A protein and the small-molecule ligand that binds it are described below.
Small molecule (SMILES): CC(=O)N[C@@H]1[C@@H](O)[C@H](O)[C@@H](CO)O[C@H]1O

Sequence of chain 1.C:
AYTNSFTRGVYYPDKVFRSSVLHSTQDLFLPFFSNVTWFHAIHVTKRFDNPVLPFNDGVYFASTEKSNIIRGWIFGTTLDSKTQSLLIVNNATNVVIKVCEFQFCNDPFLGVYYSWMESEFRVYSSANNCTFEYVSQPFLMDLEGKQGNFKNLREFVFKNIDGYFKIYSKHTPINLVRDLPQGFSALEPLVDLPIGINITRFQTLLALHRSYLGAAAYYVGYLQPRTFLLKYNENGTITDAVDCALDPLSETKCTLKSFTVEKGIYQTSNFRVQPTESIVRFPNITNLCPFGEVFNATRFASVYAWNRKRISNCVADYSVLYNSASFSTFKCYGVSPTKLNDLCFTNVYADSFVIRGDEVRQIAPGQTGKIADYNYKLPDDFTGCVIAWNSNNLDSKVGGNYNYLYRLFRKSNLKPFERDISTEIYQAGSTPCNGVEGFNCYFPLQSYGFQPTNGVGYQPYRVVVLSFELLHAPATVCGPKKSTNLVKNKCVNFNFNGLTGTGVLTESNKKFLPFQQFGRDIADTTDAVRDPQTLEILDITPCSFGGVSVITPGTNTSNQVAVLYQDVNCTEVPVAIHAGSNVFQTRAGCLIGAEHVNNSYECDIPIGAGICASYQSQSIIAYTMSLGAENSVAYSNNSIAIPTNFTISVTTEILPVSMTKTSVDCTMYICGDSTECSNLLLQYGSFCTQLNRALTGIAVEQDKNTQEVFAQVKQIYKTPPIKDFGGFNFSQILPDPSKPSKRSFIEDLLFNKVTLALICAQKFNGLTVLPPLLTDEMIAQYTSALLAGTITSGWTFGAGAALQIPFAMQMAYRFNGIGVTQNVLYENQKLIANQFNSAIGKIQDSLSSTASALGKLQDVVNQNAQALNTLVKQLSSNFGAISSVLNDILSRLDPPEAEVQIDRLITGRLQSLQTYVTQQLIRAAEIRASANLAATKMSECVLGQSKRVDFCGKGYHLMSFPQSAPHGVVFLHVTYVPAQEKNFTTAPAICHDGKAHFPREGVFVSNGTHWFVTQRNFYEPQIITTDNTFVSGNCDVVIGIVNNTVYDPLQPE

Binding-site contacts:
Ligand atom C4 contacts residue ASN603 of chain 1.C at 4.2 Å.
Ligand atom C2 contacts residue ASN603 of chain 1.C at 2.5 Å.
Ligand atom C3 contacts residue ASN603 of chain 1.C at 3.8 Å.
Ligand atom C7 contacts residue ASN603 of chain 1.C at 3.5 Å.
Ligand atom O7 contacts residue ASN603 of chain 1.C at 3.8 Å.
Ligand atom C1 contacts residue ASN603 of chain 1.C at 1.4 Å.
Ligand atom C6 contacts residue ASN603 of chain 1.C at 4.4 Å.
Ligand atom C5 contacts residue ASN603 of chain 1.C at 3.7 Å.
Ligand atom O5 contacts residue ASN603 of chain 1.C at 2.4 Å (h-bond).
Ligand atom N2 contacts residue ASN603 of chain 1.C at 2.9 Å (h-bond).